The protein below binds the small molecule below.
Small molecule (SMILES): C[C@@H](O)[C@@H](C)O

Sequence of chain 2.B:
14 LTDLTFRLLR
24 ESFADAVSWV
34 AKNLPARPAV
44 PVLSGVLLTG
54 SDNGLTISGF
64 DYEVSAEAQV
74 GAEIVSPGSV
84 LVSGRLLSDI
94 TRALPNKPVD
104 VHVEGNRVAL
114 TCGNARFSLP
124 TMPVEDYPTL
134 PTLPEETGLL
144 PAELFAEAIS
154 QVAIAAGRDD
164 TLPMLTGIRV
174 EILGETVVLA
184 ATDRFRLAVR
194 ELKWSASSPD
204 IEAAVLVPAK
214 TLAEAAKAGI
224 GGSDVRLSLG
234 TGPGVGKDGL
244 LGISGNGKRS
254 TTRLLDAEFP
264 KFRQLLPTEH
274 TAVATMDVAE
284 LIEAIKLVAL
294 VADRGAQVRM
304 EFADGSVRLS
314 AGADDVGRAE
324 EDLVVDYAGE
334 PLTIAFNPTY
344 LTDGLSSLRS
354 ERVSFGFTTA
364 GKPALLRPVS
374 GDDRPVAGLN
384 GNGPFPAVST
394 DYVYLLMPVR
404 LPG

Binding-site contacts:
Ligand atom O6 contacts residue CA1 of chain 2.S at 2.8 Å.
Ligand atom O5 contacts residue SER47 of chain 2.B at 4.4 Å.
Ligand atom O6 contacts residue LEU37 of chain 2.B at 3.3 Å (h-bond).
Ligand atom C2 contacts residue VAL33 of chain 2.B at 4.2 Å (hydrophobic).
Ligand atom C3 contacts residue SER47 of chain 2.B at 4.4 Å.
Ligand atom C1 contacts residue GLY62 of chain 2.B at 4.3 Å.
Ligand atom C2 contacts residue SER47 of chain 2.B at 4.5 Å.
Ligand atom C1 contacts residue VAL49 of chain 2.B at 4.5 Å (hydrophobic).
Ligand atom C1 contacts residue SER47 of chain 2.B at 3.8 Å.
Ligand atom O6 contacts residue ALA34 of chain 2.B at 4.3 Å.
Ligand atom O5 contacts residue ALA39 of chain 2.B at 4.5 Å.
Ligand atom C4 contacts residue VAL33 of chain 2.B at 4.1 Å (hydrophobic).
Ligand atom C3 contacts residue CA1 of chain 2.S at 3.6 Å.
Ligand atom O5 contacts residue LEU46 of chain 2.B at 4.1 Å.
Ligand atom C3 contacts residue LEU37 of chain 2.B at 4.3 Å (hydrophobic).
Ligand atom C3 contacts residue GLY87 of chain 2.B at 4.1 Å.
Ligand atom O5 contacts residue LEU37 of chain 2.B at 3.8 Å.
Ligand atom C2 contacts residue LEU37 of chain 2.B at 4.1 Å (hydrophobic).
Ligand atom C2 contacts residue CA1 of chain 2.S at 3.4 Å.
Ligand atom C4 contacts residue ALA34 of chain 2.B at 3.9 Å (hydrophobic).
Ligand atom C4 contacts residue GLY87 of chain 2.B at 3.9 Å.
Ligand atom C1 contacts residue VAL33 of chain 2.B at 4.1 Å (hydrophobic).
Ligand atom C1 contacts residue GLY48 of chain 2.B at 3.3 Å.
Ligand atom C1 contacts residue LEU46 of chain 2.B at 4.3 Å (hydrophobic).
Ligand atom O5 contacts residue CA1 of chain 2.S at 2.5 Å.